A protein and the small-molecule ligand that binds it are described below.
Small molecule (SMILES): O=C(Nc1ccc(Cl)nc1)c1ccc(F)cc1

Binding-site contacts:
Ligand atom C9 contacts residue PHE106 of chain 1.C at 3.5 Å (hydrophobic).
Ligand atom C9 contacts residue ARG148 of chain 1.C at 3.7 Å.
Ligand atom F1 contacts residue PHE75 of chain 1.C at 3.8 Å.
Ligand atom C6 contacts residue ILE109 of chain 1.C at 4.2 Å (hydrophobic).
Ligand atom C10 contacts residue PHE75 of chain 1.C at 3.6 Å (hydrophobic).
Ligand atom C6 contacts residue LEU144 of chain 1.C at 4.3 Å (hydrophobic).
Ligand atom C1 contacts residue ARG148 of chain 1.C at 4.0 Å.
Ligand atom N2 contacts residue ARG148 of chain 1.C at 4.1 Å.
Ligand atom C4 contacts residue ARG148 of chain 1.C at 4.0 Å.
Ligand atom N1 contacts residue ARG148 of chain 1.C at 4.0 Å.
Ligand atom C11 contacts residue ILE109 of chain 1.C at 3.8 Å (hydrophobic).
Ligand atom C10 contacts residue LEU114 of chain 1.C at 4.2 Å (hydrophobic).
Ligand atom C12 contacts residue ILE109 of chain 1.C at 3.6 Å (hydrophobic).
Ligand atom F1 contacts residue ILE72 of chain 1.C at 3.1 Å.
Ligand atom N2 contacts residue PHE106 of chain 1.C at 3.1 Å.
Ligand atom C4 contacts residue ASP110 of chain 1.C at 2.9 Å.
Ligand atom C8 contacts residue PHE75 of chain 1.C at 4.3 Å (hydrophobic).
Ligand atom N2 contacts residue ILE109 of chain 1.C at 3.9 Å.
Ligand atom O1 contacts residue ARG148 of chain 1.C at 2.9 Å (salt-bridge).
Ligand atom C1 contacts residue VAL113 of chain 1.C at 4.2 Å (hydrophobic).
Ligand atom C2 contacts residue ARG148 of chain 1.C at 4.0 Å.
Ligand atom C9 contacts residue ILE109 of chain 1.C at 4.3 Å (hydrophobic).
Ligand atom C12 contacts residue PHE106 of chain 1.C at 4.2 Å (hydrophobic).
Ligand atom C8 contacts residue ARG145 of chain 1.C at 4.0 Å.
Ligand atom C1 contacts residue ASP110 of chain 1.C at 3.3 Å.
Ligand atom F1 contacts residue SER117 of chain 1.C at 3.5 Å.
Ligand atom C7 contacts residue PHE75 of chain 1.C at 3.2 Å (hydrophobic).
Ligand atom CL1 contacts residue ILE147 of chain 1.C at 4.3 Å.
Ligand atom C8 contacts residue VAL113 of chain 1.C at 3.5 Å (hydrophobic).
Ligand atom C7 contacts residue ASP110 of chain 1.C at 3.9 Å.
Ligand atom N1 contacts residue VAL113 of chain 1.C at 4.1 Å.
Ligand atom C4 contacts residue PHE75 of chain 1.C at 3.8 Å (hydrophobic).
Ligand atom C5 contacts residue ARG145 of chain 1.C at 4.1 Å.
Ligand atom CL1 contacts residue ILE109 of chain 1.C at 4.1 Å.
Ligand atom C5 contacts residue VAL113 of chain 1.C at 3.2 Å (hydrophobic).
Ligand atom O1 contacts residue ASP110 of chain 1.C at 2.6 Å (salt-bridge).
Ligand atom C3 contacts residue ARG148 of chain 1.C at 3.8 Å.
Ligand atom F1 contacts residue LEU114 of chain 1.C at 4.0 Å.
Ligand atom CL1 contacts residue PHE106 of chain 1.C at 4.3 Å.
Ligand atom C3 contacts residue ASP110 of chain 1.C at 3.1 Å.

Sequence of chain 1.C:
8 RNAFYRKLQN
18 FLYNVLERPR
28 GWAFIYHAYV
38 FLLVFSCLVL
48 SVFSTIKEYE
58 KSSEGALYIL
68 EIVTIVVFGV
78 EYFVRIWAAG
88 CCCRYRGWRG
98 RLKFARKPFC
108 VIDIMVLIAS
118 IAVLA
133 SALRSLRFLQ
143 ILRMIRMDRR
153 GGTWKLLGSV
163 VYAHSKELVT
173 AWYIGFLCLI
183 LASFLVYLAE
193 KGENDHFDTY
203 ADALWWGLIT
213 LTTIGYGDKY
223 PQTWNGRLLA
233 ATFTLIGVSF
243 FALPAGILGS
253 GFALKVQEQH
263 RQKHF